This protein binds this small molecule.
Small molecule (SMILES): CO[C@H]1O[C@H](CO)[C@H](O)[C@H](O)[C@H]1O

Sequence of chain 1.G:
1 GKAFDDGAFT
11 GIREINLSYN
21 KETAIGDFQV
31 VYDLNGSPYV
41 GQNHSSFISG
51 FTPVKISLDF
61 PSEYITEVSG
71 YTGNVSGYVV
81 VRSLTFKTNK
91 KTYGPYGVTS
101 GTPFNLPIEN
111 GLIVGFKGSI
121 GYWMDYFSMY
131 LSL

Binding-site contacts:
Ligand atom C6 contacts residue VAL80 of chain 1.G at 3.8 Å (hydrophobic).
Ligand atom C5 contacts residue ASP125 of chain 1.G at 3.8 Å.
Ligand atom O5 contacts residue GLY121 of chain 1.G at 4.0 Å.
Ligand atom O6 contacts residue ASP125 of chain 1.G at 2.7 Å (salt-bridge).
Ligand atom O6 contacts residue TRP123 of chain 1.G at 2.9 Å (h-bond).
Ligand atom O6 contacts residue VAL80 of chain 1.G at 3.9 Å.
Ligand atom C3 contacts residue GLY1 of chain 1.G at 3.9 Å.
Ligand atom O5 contacts residue TYR122 of chain 1.G at 3.1 Å (h-bond).
Ligand atom C4 contacts residue TYR78 of chain 1.G at 4.0 Å (hydrophobic).
Ligand atom O1 contacts residue TYR78 of chain 1.G at 3.5 Å.
Ligand atom C7 contacts residue TYR122 of chain 1.G at 3.7 Å (hydrophobic).
Ligand atom C3 contacts residue TYR78 of chain 1.G at 3.9 Å (hydrophobic).
Ligand atom C2 contacts residue GLY1 of chain 1.G at 4.2 Å.
Ligand atom C6 contacts residue ASP125 of chain 1.G at 3.0 Å.
Ligand atom O3 contacts residue GLY1 of chain 1.G at 3.1 Å (h-bond).
Ligand atom C5 contacts residue TYR122 of chain 1.G at 4.1 Å (hydrophobic).
Ligand atom C1 contacts residue TYR122 of chain 1.G at 3.7 Å (hydrophobic).
Ligand atom O6 contacts residue GLY121 of chain 1.G at 3.6 Å.
Ligand atom C7 contacts residue TYR78 of chain 1.G at 3.5 Å (hydrophobic).
Ligand atom O4 contacts residue GLY121 of chain 1.G at 3.5 Å.
Ligand atom O4 contacts residue GLY1 of chain 1.G at 2.7 Å (h-bond).
Ligand atom C2 contacts residue PHE47 of chain 1.G at 4.3 Å (hydrophobic).
Ligand atom C6 contacts residue TRP123 of chain 1.G at 3.8 Å (hydrophobic).
Ligand atom O4 contacts residue ASP125 of chain 1.G at 2.9 Å (salt-bridge).
Ligand atom O6 contacts residue TYR122 of chain 1.G at 3.0 Å (h-bond).
Ligand atom C6 contacts residue TYR78 of chain 1.G at 3.9 Å (hydrophobic).
Ligand atom C5 contacts residue TYR78 of chain 1.G at 3.7 Å (hydrophobic).
Ligand atom C6 contacts residue TYR122 of chain 1.G at 4.0 Å (hydrophobic).
Ligand atom O4 contacts residue TYR122 of chain 1.G at 4.3 Å.
Ligand atom C4 contacts residue GLY1 of chain 1.G at 3.7 Å.
Ligand atom C4 contacts residue ASP125 of chain 1.G at 3.5 Å.
Ligand atom O1 contacts residue TYR122 of chain 1.G at 4.2 Å.